The protein below binds the small molecule below.
Small molecule (SMILES): CC(=O)N[C@@H]1[C@@H](O)[C@H](O)[C@@H](CO)O[C@H]1O

Sequence of chain 1.A:
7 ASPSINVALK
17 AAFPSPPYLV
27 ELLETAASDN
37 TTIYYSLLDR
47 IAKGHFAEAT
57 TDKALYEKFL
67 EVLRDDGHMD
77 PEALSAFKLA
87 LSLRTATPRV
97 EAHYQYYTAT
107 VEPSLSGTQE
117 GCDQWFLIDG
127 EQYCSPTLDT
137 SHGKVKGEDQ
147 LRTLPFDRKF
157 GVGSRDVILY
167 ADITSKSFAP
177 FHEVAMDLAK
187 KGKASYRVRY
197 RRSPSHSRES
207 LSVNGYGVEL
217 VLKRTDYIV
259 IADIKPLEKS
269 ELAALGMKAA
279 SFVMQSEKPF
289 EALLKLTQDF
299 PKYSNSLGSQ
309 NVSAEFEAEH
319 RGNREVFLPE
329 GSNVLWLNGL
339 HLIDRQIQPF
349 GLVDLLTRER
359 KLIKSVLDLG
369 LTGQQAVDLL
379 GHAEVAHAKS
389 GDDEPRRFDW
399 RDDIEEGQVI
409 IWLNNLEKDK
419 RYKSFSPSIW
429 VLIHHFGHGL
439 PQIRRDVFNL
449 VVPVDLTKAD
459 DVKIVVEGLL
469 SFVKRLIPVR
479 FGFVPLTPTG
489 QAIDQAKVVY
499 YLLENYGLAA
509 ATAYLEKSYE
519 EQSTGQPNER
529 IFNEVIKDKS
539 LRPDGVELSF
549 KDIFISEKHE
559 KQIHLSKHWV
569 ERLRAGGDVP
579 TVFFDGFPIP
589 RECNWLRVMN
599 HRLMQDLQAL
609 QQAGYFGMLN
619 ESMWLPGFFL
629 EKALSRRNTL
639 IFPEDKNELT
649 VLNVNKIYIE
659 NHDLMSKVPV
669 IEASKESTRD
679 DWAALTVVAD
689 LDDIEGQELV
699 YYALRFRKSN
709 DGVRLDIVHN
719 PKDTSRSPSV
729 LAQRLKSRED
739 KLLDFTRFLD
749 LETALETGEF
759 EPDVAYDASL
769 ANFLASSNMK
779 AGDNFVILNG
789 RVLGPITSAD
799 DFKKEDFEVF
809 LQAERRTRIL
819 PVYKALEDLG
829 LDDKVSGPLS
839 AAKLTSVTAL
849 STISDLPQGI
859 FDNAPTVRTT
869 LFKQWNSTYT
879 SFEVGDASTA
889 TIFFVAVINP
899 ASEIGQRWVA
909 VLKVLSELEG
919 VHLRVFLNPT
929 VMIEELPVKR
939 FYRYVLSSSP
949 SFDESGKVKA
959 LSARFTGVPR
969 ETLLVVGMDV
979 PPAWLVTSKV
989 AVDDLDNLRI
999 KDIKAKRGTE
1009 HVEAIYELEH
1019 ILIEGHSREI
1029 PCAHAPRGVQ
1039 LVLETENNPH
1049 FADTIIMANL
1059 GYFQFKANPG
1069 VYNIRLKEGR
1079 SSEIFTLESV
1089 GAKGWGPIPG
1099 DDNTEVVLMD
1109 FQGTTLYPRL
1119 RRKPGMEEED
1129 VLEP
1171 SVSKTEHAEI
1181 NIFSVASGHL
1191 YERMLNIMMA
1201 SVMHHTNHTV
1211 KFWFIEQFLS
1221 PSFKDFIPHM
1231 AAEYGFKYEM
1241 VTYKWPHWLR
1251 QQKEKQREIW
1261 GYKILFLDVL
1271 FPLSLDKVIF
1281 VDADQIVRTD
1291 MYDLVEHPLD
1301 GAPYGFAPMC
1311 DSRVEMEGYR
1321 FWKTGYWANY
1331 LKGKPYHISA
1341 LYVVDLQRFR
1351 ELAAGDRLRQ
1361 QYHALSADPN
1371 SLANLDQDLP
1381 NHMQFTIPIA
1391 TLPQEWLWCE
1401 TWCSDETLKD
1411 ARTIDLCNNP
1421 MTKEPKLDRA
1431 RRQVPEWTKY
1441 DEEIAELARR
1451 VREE

Binding-site contacts:
Ligand atom O3 contacts residue ASN618 of chain 1.A at 4.2 Å.
Ligand atom O3 contacts residue MET621 of chain 1.A at 3.5 Å.
Ligand atom C5 contacts residue SER620 of chain 1.A at 3.7 Å.
Ligand atom C7 contacts residue ASN618 of chain 1.A at 4.0 Å.
Ligand atom O6 contacts residue SER620 of chain 1.A at 2.7 Å (h-bond).
Ligand atom C1 contacts residue ASN618 of chain 1.A at 1.4 Å.
Ligand atom O4 contacts residue SER620 of chain 1.A at 4.4 Å.
Ligand atom C3 contacts residue ASN618 of chain 1.A at 3.9 Å.
Ligand atom C2 contacts residue ASN618 of chain 1.A at 2.5 Å.
Ligand atom O3 contacts residue SER620 of chain 1.A at 2.9 Å (h-bond).
Ligand atom C6 contacts residue SER620 of chain 1.A at 3.6 Å.
Ligand atom C2 contacts residue SER620 of chain 1.A at 3.6 Å.
Ligand atom N2 contacts residue MET621 of chain 1.A at 3.3 Å.
Ligand atom C1 contacts residue SER620 of chain 1.A at 4.1 Å.
Ligand atom C5 contacts residue ASN618 of chain 1.A at 3.6 Å.
Ligand atom C4 contacts residue ASN618 of chain 1.A at 4.2 Å.
Ligand atom C4 contacts residue SER620 of chain 1.A at 3.3 Å.
Ligand atom C3 contacts residue SER620 of chain 1.A at 3.4 Å.
Ligand atom O5 contacts residue ASN618 of chain 1.A at 2.4 Å (h-bond).
Ligand atom N2 contacts residue ASN618 of chain 1.A at 3.1 Å (h-bond).
Ligand atom C7 contacts residue MET621 of chain 1.A at 4.4 Å (hydrophobic).
Ligand atom C3 contacts residue MET621 of chain 1.A at 4.3 Å (hydrophobic).
Ligand atom C2 contacts residue MET621 of chain 1.A at 3.8 Å (hydrophobic).
Ligand atom O7 contacts residue ASN618 of chain 1.A at 4.3 Å.
Ligand atom O5 contacts residue SER620 of chain 1.A at 3.3 Å (h-bond).
Ligand atom C8 contacts residue MET621 of chain 1.A at 4.4 Å (hydrophobic).